Binding-site contacts:
Ligand atom C8 contacts residue ARG188 of chain 1.A at 4.0 Å.
Ligand atom C1 contacts residue LEU141 of chain 1.A at 3.9 Å (hydrophobic).
Ligand atom O contacts residue MET165 of chain 1.A at 3.4 Å.
Ligand atom CL contacts residue MET165 of chain 1.A at 3.7 Å.
Ligand atom N1 contacts residue PHE140 of chain 1.A at 3.5 Å.
Ligand atom N2 contacts residue CYS145 of chain 1.A at 3.9 Å.
Ligand atom C1 contacts residue PHE140 of chain 1.A at 3.9 Å (hydrophobic).
Ligand atom C9 contacts residue GLN189 of chain 1.A at 4.0 Å.
Ligand atom N1 contacts residue HIS163 of chain 1.A at 2.8 Å (h-bond).
Ligand atom C10 contacts residue MET49 of chain 1.A at 3.6 Å (hydrophobic).
Ligand atom C9 contacts residue MET165 of chain 1.A at 3.7 Å (hydrophobic).
Ligand atom N1 contacts residue LEU141 of chain 1.A at 3.9 Å.
Ligand atom C1 contacts residue GLU166 of chain 1.A at 3.7 Å.
Ligand atom CL contacts residue HIS41 of chain 1.A at 3.4 Å.
Ligand atom N contacts residue GLU166 of chain 1.A at 3.4 Å (salt-bridge).
Ligand atom C9 contacts residue ARG188 of chain 1.A at 3.8 Å.
Ligand atom CL contacts residue HIS164 of chain 1.A at 3.7 Å.
Ligand atom N2 contacts residue ASN142 of chain 1.A at 3.7 Å.
Ligand atom C contacts residue GLU166 of chain 1.A at 3.9 Å.
Ligand atom O contacts residue GLU166 of chain 1.A at 2.9 Å (salt-bridge).
Ligand atom C1 contacts residue ASN142 of chain 1.A at 4.0 Å.
Ligand atom C11 contacts residue HIS41 of chain 1.A at 3.8 Å.
Ligand atom N contacts residue HIS163 of chain 1.A at 4.1 Å.
Ligand atom C2 contacts residue CYS145 of chain 1.A at 3.7 Å (hydrophobic).
Ligand atom CL contacts residue MET49 of chain 1.A at 4.1 Å.
Ligand atom C2 contacts residue HIS163 of chain 1.A at 3.2 Å.
Ligand atom CL contacts residue ASP187 of chain 1.A at 3.3 Å.
Ligand atom C10 contacts residue MET165 of chain 1.A at 3.8 Å (hydrophobic).
Ligand atom N1 contacts residue SER144 of chain 1.A at 3.6 Å (h-bond).
Ligand atom N1 contacts residue GLU166 of chain 1.A at 3.9 Å.
Ligand atom N contacts residue LEU141 of chain 1.A at 3.7 Å.
Ligand atom C10 contacts residue HIS164 of chain 1.A at 4.0 Å.
Ligand atom C4 contacts residue GLU166 of chain 1.A at 4.0 Å.
Ligand atom C8 contacts residue GLN189 of chain 1.A at 3.8 Å.
Ligand atom C11 contacts residue HIS164 of chain 1.A at 3.5 Å.
Ligand atom C contacts residue ASN142 of chain 1.A at 3.9 Å.
Ligand atom C8 contacts residue MET49 of chain 1.A at 3.8 Å (hydrophobic).
Ligand atom N contacts residue PHE140 of chain 1.A at 2.8 Å (h-bond).
Ligand atom C9 contacts residue MET49 of chain 1.A at 3.4 Å (hydrophobic).
Ligand atom C2 contacts residue GLU166 of chain 1.A at 3.9 Å.

A protein and the small-molecule ligand that binds it are described below.
Small molecule (SMILES): Cc1n[nH]cc1NC(=O)Cc1cccc(Cl)c1

Sequence of chain 1.A:
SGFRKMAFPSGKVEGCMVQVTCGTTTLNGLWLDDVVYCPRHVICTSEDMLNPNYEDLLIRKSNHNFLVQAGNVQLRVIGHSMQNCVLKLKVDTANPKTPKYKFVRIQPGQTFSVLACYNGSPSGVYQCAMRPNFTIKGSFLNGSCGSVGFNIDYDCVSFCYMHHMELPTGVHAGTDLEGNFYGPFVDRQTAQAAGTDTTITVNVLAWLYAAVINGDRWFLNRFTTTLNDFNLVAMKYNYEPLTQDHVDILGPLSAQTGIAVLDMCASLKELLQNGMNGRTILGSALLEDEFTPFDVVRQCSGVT